Binding-site contacts:
Ligand atom O7 contacts residue ASN84 of chain 1.B at 3.7 Å.
Ligand atom O5 contacts residue ASN84 of chain 1.B at 2.4 Å (h-bond).
Ligand atom C8 contacts residue ARG639 of chain 1.B at 4.3 Å.
Ligand atom C2 contacts residue ASN84 of chain 1.B at 2.3 Å.
Ligand atom C7 contacts residue ASN84 of chain 1.B at 3.4 Å.
Ligand atom C6 contacts residue GLN51 of chain 1.B at 4.4 Å.
Ligand atom C4 contacts residue ASN84 of chain 1.B at 4.1 Å.
Ligand atom C3 contacts residue ASN84 of chain 1.B at 3.6 Å.
Ligand atom O5 contacts residue GLN51 of chain 1.B at 4.2 Å.
Ligand atom C5 contacts residue ASN84 of chain 1.B at 3.7 Å.
Ligand atom C1 contacts residue ASN84 of chain 1.B at 1.4 Å.
Ligand atom N2 contacts residue ASN84 of chain 1.B at 2.8 Å (h-bond).

The small molecule below binds the protein below.
Small molecule (SMILES): CC(=O)N[C@@H]1[C@@H](O)[C@H](O)[C@@H](CO)O[C@H]1O

Sequence of chain 1.B:
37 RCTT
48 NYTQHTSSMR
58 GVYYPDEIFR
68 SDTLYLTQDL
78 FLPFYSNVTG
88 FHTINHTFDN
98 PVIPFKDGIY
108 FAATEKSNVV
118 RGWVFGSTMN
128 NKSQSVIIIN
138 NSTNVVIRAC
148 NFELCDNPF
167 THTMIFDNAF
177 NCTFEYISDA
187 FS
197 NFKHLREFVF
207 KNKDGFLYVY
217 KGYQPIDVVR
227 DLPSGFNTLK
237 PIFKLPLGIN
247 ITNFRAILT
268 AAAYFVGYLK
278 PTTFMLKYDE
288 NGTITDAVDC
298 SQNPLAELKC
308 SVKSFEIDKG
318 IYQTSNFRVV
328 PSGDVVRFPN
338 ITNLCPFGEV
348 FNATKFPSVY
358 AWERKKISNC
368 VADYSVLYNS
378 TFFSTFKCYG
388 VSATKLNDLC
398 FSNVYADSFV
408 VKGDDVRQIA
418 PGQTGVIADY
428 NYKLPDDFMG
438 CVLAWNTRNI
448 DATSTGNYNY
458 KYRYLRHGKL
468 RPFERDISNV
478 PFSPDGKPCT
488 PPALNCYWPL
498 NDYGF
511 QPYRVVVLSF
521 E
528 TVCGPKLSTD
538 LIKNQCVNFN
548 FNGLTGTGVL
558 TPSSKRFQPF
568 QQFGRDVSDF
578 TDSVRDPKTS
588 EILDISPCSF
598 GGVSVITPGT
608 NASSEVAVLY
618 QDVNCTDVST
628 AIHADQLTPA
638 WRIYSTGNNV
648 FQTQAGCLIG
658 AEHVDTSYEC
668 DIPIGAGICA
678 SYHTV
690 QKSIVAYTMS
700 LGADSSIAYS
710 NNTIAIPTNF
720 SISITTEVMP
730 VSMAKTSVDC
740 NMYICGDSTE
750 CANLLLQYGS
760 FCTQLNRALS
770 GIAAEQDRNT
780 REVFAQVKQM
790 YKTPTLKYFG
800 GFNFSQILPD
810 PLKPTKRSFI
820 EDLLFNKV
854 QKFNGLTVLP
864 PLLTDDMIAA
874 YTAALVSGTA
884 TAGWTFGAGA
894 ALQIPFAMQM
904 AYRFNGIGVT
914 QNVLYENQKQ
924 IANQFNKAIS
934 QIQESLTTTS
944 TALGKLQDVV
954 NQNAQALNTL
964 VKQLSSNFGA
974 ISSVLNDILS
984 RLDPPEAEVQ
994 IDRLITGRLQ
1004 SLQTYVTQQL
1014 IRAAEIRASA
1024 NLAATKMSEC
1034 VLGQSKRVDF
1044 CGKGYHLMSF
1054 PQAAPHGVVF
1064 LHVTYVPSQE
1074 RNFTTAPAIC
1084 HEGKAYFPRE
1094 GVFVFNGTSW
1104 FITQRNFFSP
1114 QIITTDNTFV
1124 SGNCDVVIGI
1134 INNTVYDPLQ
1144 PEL